Binding-site contacts:
Ligand atom O3 contacts residue BMA3 of chain 1.E at 4.1 Å.
Ligand atom C2 contacts residue BMA3 of chain 1.E at 2.4 Å.
Ligand atom O5 contacts residue BMA3 of chain 1.E at 2.3 Å (h-bond).
Ligand atom C5 contacts residue BMA3 of chain 1.E at 2.6 Å.
Ligand atom C1 contacts residue BMA3 of chain 1.E at 1.7 Å.
Ligand atom C4 contacts residue BMA3 of chain 1.E at 3.3 Å.
Ligand atom O4 contacts residue BMA3 of chain 1.E at 4.2 Å.
Ligand atom C5 contacts residue XYP4 of chain 1.E at 3.5 Å.
Ligand atom C6 contacts residue XYP4 of chain 1.E at 4.3 Å.
Ligand atom C4 contacts residue XYP4 of chain 1.E at 3.9 Å.
Ligand atom O6 contacts residue NAG2 of chain 1.E at 4.0 Å.
Ligand atom C3 contacts residue BMA3 of chain 1.E at 2.8 Å.
Ligand atom O6 contacts residue BMA3 of chain 1.E at 3.6 Å.
Ligand atom C3 contacts residue XYP4 of chain 1.E at 4.0 Å.
Ligand atom O2 contacts residue BMA3 of chain 1.E at 3.8 Å.
Ligand atom C6 contacts residue BMA3 of chain 1.E at 4.0 Å.
Ligand atom O4 contacts residue XYP4 of chain 1.E at 3.5 Å (h-bond).

A protein and the small-molecule ligand that binds it are described below.
Small molecule (SMILES): OC[C@H]1O[C@H](O)[C@@H](O)[C@@H](O)[C@@H]1O